The small molecule below binds the protein below.
Small molecule (SMILES): O=C(O)C[C@H](NC(=O)CP(=O)(O)O)C(=O)O

Binding-site contacts:
Ligand atom P contacts residue ARG99 of chain 1.B at 3.7 Å.
Ligand atom O1P contacts residue LYS77 of chain 1.C at 2.8 Å (salt-bridge).
Ligand atom C4 contacts residue HIS127 of chain 1.B at 3.7 Å.
Ligand atom C5 contacts residue GLN213 of chain 1.B at 3.6 Å.
Ligand atom O3 contacts residue ARG160 of chain 1.B at 2.8 Å (salt-bridge).
Ligand atom O3P contacts residue THR50 of chain 1.B at 2.9 Å (h-bond).
Ligand atom O5 contacts residue ARG211 of chain 1.B at 2.7 Å (salt-bridge).
Ligand atom P contacts residue SER74 of chain 1.C at 3.4 Å.
Ligand atom N2 contacts residue ALA250 of chain 1.B at 2.8 Å (h-bond).
Ligand atom C1P contacts residue ALA250 of chain 1.B at 3.4 Å (hydrophobic).
Ligand atom O3P contacts residue SER47 of chain 1.B at 2.7 Å (h-bond).
Ligand atom O1P contacts residue SER74 of chain 1.C at 3.0 Å (h-bond).
Ligand atom C5 contacts residue ARG211 of chain 1.B at 3.5 Å.
Ligand atom O2P contacts residue SER74 of chain 1.C at 2.6 Å (h-bond).
Ligand atom O1 contacts residue ARG99 of chain 1.B at 2.8 Å (salt-bridge).
Ligand atom C1 contacts residue ALA250 of chain 1.B at 3.5 Å (hydrophobic).
Ligand atom O3 contacts residue LYS77 of chain 1.C at 2.7 Å (salt-bridge).
Ligand atom O3P contacts residue ARG99 of chain 1.B at 3.3 Å (salt-bridge).
Ligand atom O5 contacts residue GLN213 of chain 1.B at 3.2 Å (h-bond).
Ligand atom O4 contacts residue LYS77 of chain 1.C at 2.8 Å (salt-bridge).
Ligand atom O3P contacts residue THR48 of chain 1.B at 3.4 Å (h-bond).
Ligand atom C5 contacts residue ALA250 of chain 1.B at 3.7 Å (hydrophobic).
Ligand atom P contacts residue THR48 of chain 1.B at 3.6 Å.
Ligand atom O1P contacts residue ARG99 of chain 1.B at 2.8 Å (salt-bridge).
Ligand atom O3P contacts residue ARG49 of chain 1.B at 3.4 Å (salt-bridge).
Ligand atom O1 contacts residue THR50 of chain 1.B at 3.1 Å (h-bond).
Ligand atom O1 contacts residue HIS127 of chain 1.B at 2.9 Å (h-bond).
Ligand atom O2 contacts residue HIS127 of chain 1.B at 3.7 Å.
Ligand atom C1 contacts residue ARG99 of chain 1.B at 3.8 Å.
Ligand atom O1P contacts residue SER47 of chain 1.B at 3.6 Å.
Ligand atom C1P contacts residue ARG49 of chain 1.B at 3.4 Å.
Ligand atom O2P contacts residue ARG49 of chain 1.B at 2.8 Å (salt-bridge).
Ligand atom O3 contacts residue ARG99 of chain 1.B at 3.2 Å (salt-bridge).
Ligand atom P contacts residue ARG49 of chain 1.B at 3.8 Å.
Ligand atom O2 contacts residue ARG160 of chain 1.B at 2.7 Å (salt-bridge).
Ligand atom C4 contacts residue ARG160 of chain 1.B at 3.4 Å.
Ligand atom C1P contacts residue PRO249 of chain 1.B at 3.8 Å (hydrophobic).
Ligand atom C3 contacts residue ALA250 of chain 1.B at 3.8 Å (hydrophobic).
Ligand atom O4 contacts residue ARG211 of chain 1.B at 2.9 Å (salt-bridge).
Ligand atom O2P contacts residue THR48 of chain 1.B at 2.8 Å (h-bond).

Sequence of chain 1.B:
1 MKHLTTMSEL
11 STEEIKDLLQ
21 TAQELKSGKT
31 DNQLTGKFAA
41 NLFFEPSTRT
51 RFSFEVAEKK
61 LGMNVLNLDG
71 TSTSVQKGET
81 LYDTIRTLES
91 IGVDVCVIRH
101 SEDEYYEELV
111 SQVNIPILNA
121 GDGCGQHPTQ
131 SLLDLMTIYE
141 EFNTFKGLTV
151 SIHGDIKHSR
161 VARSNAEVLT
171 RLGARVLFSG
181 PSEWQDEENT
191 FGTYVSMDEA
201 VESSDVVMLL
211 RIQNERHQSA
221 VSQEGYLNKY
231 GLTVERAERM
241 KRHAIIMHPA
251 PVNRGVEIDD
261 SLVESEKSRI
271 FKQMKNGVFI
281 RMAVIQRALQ

Sequence of chain 1.C:
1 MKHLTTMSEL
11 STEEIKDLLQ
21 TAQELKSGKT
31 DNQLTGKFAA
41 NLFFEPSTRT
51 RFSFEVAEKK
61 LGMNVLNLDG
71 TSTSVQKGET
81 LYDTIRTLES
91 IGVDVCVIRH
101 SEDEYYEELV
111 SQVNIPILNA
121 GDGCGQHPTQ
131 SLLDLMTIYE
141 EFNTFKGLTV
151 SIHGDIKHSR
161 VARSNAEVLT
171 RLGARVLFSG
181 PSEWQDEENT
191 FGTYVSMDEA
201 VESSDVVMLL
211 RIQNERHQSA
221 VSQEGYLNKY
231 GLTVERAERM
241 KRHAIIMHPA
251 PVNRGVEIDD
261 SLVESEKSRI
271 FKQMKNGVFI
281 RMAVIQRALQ